Binding-site contacts:
Ligand atom CD1 contacts residue THR1065 of chain 3.A at 3.5 Å.
Ligand atom CE1 contacts residue ARG1044 of chain 3.A at 3.5 Å.
Ligand atom NZ contacts residue LYS1225 of chain 3.MA at 2.2 Å.
Ligand atom CD1 contacts residue ARG1044 of chain 3.A at 3.1 Å.
Ligand atom CA contacts residue THR1065 of chain 3.A at 3.6 Å.
Ligand atom CG contacts residue GLU1228 of chain 3.MA at 2.9 Å.
Ligand atom CB contacts residue GLU1052 of chain 3.A at 3.1 Å.
Ligand atom NZ contacts residue ASP1073 of chain 3.A at 3.0 Å (salt-bridge).
Ligand atom N contacts residue GLN1074 of chain 3.A at 3.2 Å (h-bond).
Ligand atom O contacts residue ARG1049 of chain 3.A at 3.7 Å.
Ligand atom O contacts residue THR1065 of chain 3.A at 3.6 Å.
Ligand atom CB contacts residue GLN1074 of chain 3.A at 3.5 Å.
Ligand atom C contacts residue ASN1069 of chain 3.A at 3.2 Å.
Ligand atom NZ contacts residue GLU1228 of chain 3.MA at 2.8 Å.
Ligand atom N contacts residue ASN1069 of chain 3.A at 2.9 Å (h-bond).
Ligand atom NH1 contacts residue ASP1073 of chain 3.A at 3.6 Å.
Ligand atom CA contacts residue ASN1069 of chain 3.A at 3.5 Å.
Ligand atom O contacts residue GLN1074 of chain 3.A at 3.0 Å (h-bond).
Ligand atom CE contacts residue LYS1225 of chain 3.MA at 2.9 Å.
Ligand atom O contacts residue ARG1049 of chain 3.A at 3.7 Å.
Ligand atom CE contacts residue GLU1228 of chain 3.MA at 2.4 Å.
Ligand atom O contacts residue ARG1049 of chain 3.A at 3.7 Å.
Ligand atom NH2 contacts residue ASP1073 of chain 3.A at 3.1 Å (salt-bridge).
Ligand atom CD1 contacts residue ILE1053 of chain 3.A at 3.4 Å (hydrophobic).
Ligand atom N contacts residue THR1065 of chain 3.A at 3.2 Å (h-bond).
Ligand atom CB contacts residue GLU1228 of chain 3.MA at 3.7 Å.
Ligand atom O contacts residue ASN1069 of chain 3.A at 3.3 Å (h-bond).
Ligand atom O contacts residue ASN1069 of chain 3.A at 3.0 Å (h-bond).
Ligand atom O contacts residue ILE1045 of chain 3.A at 3.6 Å.
Ligand atom CD1 contacts residue PHE1068 of chain 3.A at 3.4 Å (hydrophobic).
Ligand atom CG2 contacts residue PHE1068 of chain 3.A at 3.6 Å (hydrophobic).
Ligand atom CD contacts residue GLN1074 of chain 3.A at 3.5 Å.
Ligand atom CG contacts residue GLU1052 of chain 3.A at 3.2 Å.
Ligand atom CG contacts residue ILE1045 of chain 3.A at 3.5 Å (hydrophobic).
Ligand atom CG1 contacts residue PHE1068 of chain 3.A at 3.4 Å (hydrophobic).
Ligand atom OG1 contacts residue ARG1049 of chain 3.A at 2.9 Å (salt-bridge).
Ligand atom CD contacts residue GLU1228 of chain 3.MA at 2.9 Å.
Ligand atom CZ contacts residue ARG1044 of chain 3.A at 3.2 Å.
Ligand atom O contacts residue THR1065 of chain 3.A at 3.2 Å.
Ligand atom NH1 contacts residue ASN1069 of chain 3.A at 2.8 Å (h-bond).

This small molecule binds to this protein.
Small molecule (SMILES): CC[C@H](C)[C@H](NC(=O)[C@@H](NC(=O)[C@H](CC(C)C)NC(=O)[C@@H](N)CCCCN)C(C)C)C(=O)N[C@@H](CC(N)=O)C(=O)N[C@@H](CCCCN)C(=O)N[C@@H](CC(=O)O)C(=O)N[C@@H](CCSC)C(=O)N[C@@H](CCCN=C(N)N)C(=O)N[C@H](C(=O)N[C@@H](CC(=O)O)C(=O)N[C@@H](CC(C)C)C(=O)N[C@@H](Cc1ccccc1)C(=O)N[C@@H](CO)C(=O)N1CCC[C@H]1C(=O)N1CCC[C@H]1C(=O)N[C@H](C=O)CC(N)=O)[C@@H](C)O

Sequence of chain 3.A:
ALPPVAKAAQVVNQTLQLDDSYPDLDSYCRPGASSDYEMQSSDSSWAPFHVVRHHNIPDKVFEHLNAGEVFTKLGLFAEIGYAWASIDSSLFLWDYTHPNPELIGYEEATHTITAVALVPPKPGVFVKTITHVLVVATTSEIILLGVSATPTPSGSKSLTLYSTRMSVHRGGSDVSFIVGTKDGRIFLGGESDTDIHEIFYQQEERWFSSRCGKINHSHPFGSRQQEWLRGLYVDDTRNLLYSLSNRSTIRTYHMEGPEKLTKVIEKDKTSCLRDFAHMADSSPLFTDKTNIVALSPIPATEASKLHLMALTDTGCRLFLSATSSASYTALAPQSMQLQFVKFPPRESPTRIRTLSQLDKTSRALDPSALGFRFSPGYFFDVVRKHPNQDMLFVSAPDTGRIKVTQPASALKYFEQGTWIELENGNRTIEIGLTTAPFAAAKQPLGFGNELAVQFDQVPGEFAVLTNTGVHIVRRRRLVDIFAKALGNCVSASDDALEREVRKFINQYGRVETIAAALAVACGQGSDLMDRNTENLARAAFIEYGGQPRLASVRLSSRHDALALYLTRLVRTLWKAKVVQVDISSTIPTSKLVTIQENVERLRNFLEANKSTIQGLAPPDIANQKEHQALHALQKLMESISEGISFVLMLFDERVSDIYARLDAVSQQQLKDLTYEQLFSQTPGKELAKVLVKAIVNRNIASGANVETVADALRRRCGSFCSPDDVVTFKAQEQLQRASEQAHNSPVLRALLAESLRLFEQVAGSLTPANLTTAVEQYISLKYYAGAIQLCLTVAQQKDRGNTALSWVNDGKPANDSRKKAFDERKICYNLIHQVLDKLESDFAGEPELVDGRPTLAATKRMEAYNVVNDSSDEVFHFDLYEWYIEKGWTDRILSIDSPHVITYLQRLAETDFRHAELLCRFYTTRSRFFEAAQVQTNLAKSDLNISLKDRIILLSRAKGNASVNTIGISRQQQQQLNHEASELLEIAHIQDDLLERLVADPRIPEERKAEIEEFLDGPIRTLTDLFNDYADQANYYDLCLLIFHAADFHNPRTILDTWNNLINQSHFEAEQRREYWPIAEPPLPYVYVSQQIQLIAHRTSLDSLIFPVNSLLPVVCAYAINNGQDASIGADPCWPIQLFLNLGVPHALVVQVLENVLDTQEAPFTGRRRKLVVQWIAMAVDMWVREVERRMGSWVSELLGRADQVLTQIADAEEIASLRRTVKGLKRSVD

Sequence of chain 3.MA:
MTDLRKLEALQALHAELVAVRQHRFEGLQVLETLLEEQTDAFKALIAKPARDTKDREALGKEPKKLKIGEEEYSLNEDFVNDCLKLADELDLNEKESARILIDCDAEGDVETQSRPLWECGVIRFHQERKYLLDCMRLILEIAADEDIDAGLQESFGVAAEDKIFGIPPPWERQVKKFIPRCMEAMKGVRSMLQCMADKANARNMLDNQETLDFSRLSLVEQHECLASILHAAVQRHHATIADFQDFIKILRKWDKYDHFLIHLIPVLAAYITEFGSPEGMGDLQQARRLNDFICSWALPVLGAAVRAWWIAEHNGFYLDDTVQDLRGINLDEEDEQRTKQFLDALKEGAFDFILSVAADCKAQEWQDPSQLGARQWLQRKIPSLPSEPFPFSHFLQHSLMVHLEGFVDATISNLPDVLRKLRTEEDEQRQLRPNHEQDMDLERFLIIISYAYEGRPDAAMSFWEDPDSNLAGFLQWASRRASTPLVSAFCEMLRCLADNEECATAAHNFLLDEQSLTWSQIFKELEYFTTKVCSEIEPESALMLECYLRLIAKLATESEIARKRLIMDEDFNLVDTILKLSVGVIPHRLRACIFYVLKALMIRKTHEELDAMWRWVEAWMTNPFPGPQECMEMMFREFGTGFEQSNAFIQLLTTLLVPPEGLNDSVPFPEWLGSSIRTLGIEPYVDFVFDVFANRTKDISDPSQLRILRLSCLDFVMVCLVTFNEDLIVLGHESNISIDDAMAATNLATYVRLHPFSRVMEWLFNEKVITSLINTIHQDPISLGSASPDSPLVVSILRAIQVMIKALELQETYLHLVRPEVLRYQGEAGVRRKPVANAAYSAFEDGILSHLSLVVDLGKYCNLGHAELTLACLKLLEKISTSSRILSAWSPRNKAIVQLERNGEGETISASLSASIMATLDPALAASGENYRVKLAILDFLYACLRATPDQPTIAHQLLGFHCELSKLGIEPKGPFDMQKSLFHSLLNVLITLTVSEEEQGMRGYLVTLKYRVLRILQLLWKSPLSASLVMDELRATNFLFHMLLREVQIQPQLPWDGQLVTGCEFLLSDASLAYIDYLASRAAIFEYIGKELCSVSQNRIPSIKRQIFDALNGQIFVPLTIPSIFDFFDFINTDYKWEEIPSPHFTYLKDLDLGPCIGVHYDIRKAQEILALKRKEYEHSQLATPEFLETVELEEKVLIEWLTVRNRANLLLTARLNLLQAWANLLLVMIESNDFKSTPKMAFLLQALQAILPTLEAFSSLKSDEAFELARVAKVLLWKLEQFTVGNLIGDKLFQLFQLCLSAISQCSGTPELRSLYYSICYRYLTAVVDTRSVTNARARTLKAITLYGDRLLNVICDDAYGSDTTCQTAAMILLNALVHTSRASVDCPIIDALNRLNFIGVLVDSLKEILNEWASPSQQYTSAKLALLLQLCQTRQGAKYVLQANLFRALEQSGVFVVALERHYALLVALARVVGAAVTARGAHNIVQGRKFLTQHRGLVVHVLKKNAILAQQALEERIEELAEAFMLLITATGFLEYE